Sequence of chain 1.A:
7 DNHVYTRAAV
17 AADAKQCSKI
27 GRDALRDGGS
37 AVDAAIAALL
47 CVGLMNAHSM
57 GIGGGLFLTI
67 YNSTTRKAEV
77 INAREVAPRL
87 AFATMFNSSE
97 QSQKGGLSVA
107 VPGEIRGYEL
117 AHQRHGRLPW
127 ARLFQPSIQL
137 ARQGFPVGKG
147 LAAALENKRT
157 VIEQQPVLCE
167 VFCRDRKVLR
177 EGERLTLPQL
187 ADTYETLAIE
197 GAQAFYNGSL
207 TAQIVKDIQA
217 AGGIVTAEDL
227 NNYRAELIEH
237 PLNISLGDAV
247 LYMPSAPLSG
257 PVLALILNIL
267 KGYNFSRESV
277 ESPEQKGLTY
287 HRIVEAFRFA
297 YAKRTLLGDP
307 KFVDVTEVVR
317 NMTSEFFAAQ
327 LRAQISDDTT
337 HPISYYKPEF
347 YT

This protein binds this small molecule.
Small molecule (SMILES): CC(=O)N[C@@H]1[C@@H](O)[C@H](O)[C@@H](CO)O[C@H]1O

Binding-site contacts:
Ligand atom C6 contacts residue PHE323 of chain 1.A at 4.4 Å (hydrophobic).
Ligand atom C8 contacts residue VAL314 of chain 1.A at 4.3 Å (hydrophobic).
Ligand atom C5 contacts residue ASN317 of chain 1.A at 3.6 Å.
Ligand atom O5 contacts residue PHE323 of chain 1.A at 3.8 Å.
Ligand atom C8 contacts residue GLU313 of chain 1.A at 3.5 Å.
Ligand atom O6 contacts residue PHE323 of chain 1.A at 3.6 Å.
Ligand atom O6 contacts residue GLN326 of chain 1.A at 3.0 Å (h-bond).
Ligand atom C1 contacts residue ASN317 of chain 1.A at 1.4 Å.
Ligand atom N2 contacts residue ASN317 of chain 1.A at 3.1 Å (h-bond).
Ligand atom O7 contacts residue GLU345 of chain 1.A at 4.4 Å.
Ligand atom N2 contacts residue GLU313 of chain 1.A at 3.9 Å.
Ligand atom C7 contacts residue GLU313 of chain 1.A at 4.2 Å.
Ligand atom C1 contacts residue PHE323 of chain 1.A at 4.5 Å (hydrophobic).
Ligand atom C7 contacts residue ASN317 of chain 1.A at 3.7 Å.
Ligand atom C4 contacts residue ASN317 of chain 1.A at 4.2 Å.
Ligand atom C2 contacts residue ASN317 of chain 1.A at 2.5 Å.
Ligand atom C3 contacts residue ASN317 of chain 1.A at 3.8 Å.
Ligand atom O7 contacts residue ASN317 of chain 1.A at 3.8 Å.
Ligand atom C6 contacts residue GLN326 of chain 1.A at 3.9 Å.
Ligand atom O5 contacts residue ASN317 of chain 1.A at 2.3 Å (h-bond).